This small molecule binds to this protein.
Small molecule (SMILES): CC(=O)N[C@@H]1[C@@H](O)[C@H](O)[C@@H](CO)O[C@H]1O

Sequence of chain 1.C:
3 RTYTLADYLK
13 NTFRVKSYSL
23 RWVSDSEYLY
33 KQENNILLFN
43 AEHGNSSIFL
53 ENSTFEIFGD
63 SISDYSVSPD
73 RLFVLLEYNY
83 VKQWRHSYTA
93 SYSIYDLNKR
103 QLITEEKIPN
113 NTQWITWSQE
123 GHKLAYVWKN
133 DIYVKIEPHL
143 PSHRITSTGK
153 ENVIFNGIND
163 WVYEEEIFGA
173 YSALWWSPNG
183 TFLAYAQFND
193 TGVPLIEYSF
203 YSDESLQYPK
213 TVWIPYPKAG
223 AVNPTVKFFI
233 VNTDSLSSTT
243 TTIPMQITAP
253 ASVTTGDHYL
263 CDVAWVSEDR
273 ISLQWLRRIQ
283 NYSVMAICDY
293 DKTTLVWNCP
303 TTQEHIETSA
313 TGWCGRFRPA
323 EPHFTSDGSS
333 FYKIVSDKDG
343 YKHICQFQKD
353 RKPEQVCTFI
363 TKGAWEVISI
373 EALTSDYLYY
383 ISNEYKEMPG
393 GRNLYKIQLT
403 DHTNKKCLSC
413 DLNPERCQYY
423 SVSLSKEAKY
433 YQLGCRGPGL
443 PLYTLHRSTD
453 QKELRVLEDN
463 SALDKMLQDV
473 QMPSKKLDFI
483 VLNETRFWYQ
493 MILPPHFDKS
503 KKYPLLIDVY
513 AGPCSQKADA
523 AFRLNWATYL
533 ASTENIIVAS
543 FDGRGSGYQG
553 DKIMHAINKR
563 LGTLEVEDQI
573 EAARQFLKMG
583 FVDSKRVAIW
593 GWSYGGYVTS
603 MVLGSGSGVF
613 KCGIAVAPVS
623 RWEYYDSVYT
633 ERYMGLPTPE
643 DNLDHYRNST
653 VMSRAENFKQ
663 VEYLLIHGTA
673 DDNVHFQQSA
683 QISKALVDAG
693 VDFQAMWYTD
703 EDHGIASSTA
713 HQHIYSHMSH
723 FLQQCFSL

Binding-site contacts:
Ligand atom C8 contacts residue ASN112 of chain 1.C at 3.9 Å.
Ligand atom O5 contacts residue ASN112 of chain 1.C at 2.2 Å (h-bond).
Ligand atom C1 contacts residue ASN112 of chain 1.C at 1.4 Å.
Ligand atom C5 contacts residue ASN113 of chain 1.C at 4.2 Å.
Ligand atom C7 contacts residue ASN112 of chain 1.C at 3.5 Å.
Ligand atom O3 contacts residue GLN1 of chain 1.F at 4.3 Å.
Ligand atom C1 contacts residue ASN113 of chain 1.C at 4.0 Å.
Ligand atom C4 contacts residue ASN112 of chain 1.C at 4.3 Å.
Ligand atom C2 contacts residue ASN112 of chain 1.C at 2.7 Å.
Ligand atom C3 contacts residue ASN112 of chain 1.C at 4.0 Å.
Ligand atom O5 contacts residue ASN113 of chain 1.C at 3.6 Å (h-bond).
Ligand atom N2 contacts residue ASN112 of chain 1.C at 3.2 Å (h-bond).
Ligand atom O6 contacts residue ASN113 of chain 1.C at 3.9 Å.
Ligand atom O7 contacts residue ASN112 of chain 1.C at 4.1 Å.
Ligand atom C5 contacts residue ASN112 of chain 1.C at 3.6 Å.

Sequence of chain 1.F:
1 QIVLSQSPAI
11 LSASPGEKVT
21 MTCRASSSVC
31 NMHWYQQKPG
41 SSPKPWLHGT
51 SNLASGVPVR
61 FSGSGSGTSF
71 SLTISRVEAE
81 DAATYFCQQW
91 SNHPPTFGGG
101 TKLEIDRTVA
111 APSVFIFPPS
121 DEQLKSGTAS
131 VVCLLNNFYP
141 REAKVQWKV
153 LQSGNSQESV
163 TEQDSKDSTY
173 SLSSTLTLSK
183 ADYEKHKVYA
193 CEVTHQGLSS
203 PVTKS